Binding-site contacts:
Ligand atom OAS contacts residue PHE62 of chain 1.B at 3.7 Å.
Ligand atom CAJ contacts residue TYR67 of chain 1.B at 3.7 Å (hydrophobic).
Ligand atom CAL contacts residue HIS240 of chain 1.B at 3.9 Å.
Ligand atom CAO contacts residue ARG205 of chain 1.B at 2.9 Å.
Ligand atom CAB contacts residue CYS198 of chain 1.B at 3.9 Å (hydrophobic).
Ligand atom CAI contacts residue PHE62 of chain 1.B at 3.3 Å (hydrophobic).
Ligand atom OAC contacts residue ZN1 of chain 1.G at 2.2 Å.
Ligand atom OAR contacts residue ASP118 of chain 1.B at 2.8 Å (salt-bridge).
Ligand atom OAC contacts residue HIS240 of chain 1.B at 2.5 Å (h-bond).
Ligand atom CAH contacts residue TRP87 of chain 1.B at 3.7 Å (hydrophobic).
Ligand atom SAD contacts residue ASP118 of chain 1.B at 3.5 Å (salt-bridge).
Ligand atom CAB contacts residue ZN1 of chain 1.G at 2.8 Å.
Ligand atom OAC contacts residue HIS179 of chain 1.B at 4.0 Å.
Ligand atom CAB contacts residue HIS179 of chain 1.B at 3.3 Å.
Ligand atom SAD contacts residue HIS179 of chain 1.B at 3.6 Å.
Ligand atom CAB contacts residue HIS240 of chain 1.B at 3.5 Å.
Ligand atom CAP contacts residue ARG205 of chain 1.B at 3.9 Å.
Ligand atom OAT contacts residue ASN210 of chain 1.B at 3.6 Å.
Ligand atom CAP contacts residue GLY209 of chain 1.B at 3.9 Å.
Ligand atom CAF contacts residue ASN210 of chain 1.B at 4.0 Å.
Ligand atom OAR contacts residue ASP117 of chain 1.B at 3.5 Å (salt-bridge).
Ligand atom CAK contacts residue TYR67 of chain 1.B at 3.7 Å (hydrophobic).
Ligand atom SAD contacts residue ZN1 of chain 1.F at 2.9 Å.
Ligand atom CAA contacts residue HIS179 of chain 1.B at 3.2 Å.
Ligand atom CAN contacts residue ARG205 of chain 1.B at 3.1 Å.
Ligand atom CAL contacts residue TYR67 of chain 1.B at 3.5 Å (hydrophobic).
Ligand atom CAE contacts residue HIS116 of chain 1.B at 4.0 Å.
Ligand atom CAE contacts residue ASN210 of chain 1.B at 3.4 Å.
Ligand atom CAJ contacts residue PHE62 of chain 1.B at 3.3 Å (hydrophobic).
Ligand atom CAE contacts residue ZN1 of chain 1.F at 3.4 Å.
Ligand atom OAC contacts residue CYS198 of chain 1.B at 3.2 Å (h-bond).
Ligand atom OAR contacts residue HIS116 of chain 1.B at 3.3 Å.
Ligand atom OAT contacts residue HIS116 of chain 1.B at 3.3 Å.
Ligand atom CAM contacts residue HIS240 of chain 1.B at 3.3 Å.
Ligand atom CAN contacts residue HIS240 of chain 1.B at 4.0 Å.
Ligand atom PAQ contacts residue HIS116 of chain 1.B at 3.9 Å.
Ligand atom CAA contacts residue ASN210 of chain 1.B at 3.6 Å.
Ligand atom CAG contacts residue TRP87 of chain 1.B at 3.6 Å (hydrophobic).
Ligand atom CAM contacts residue TYR67 of chain 1.B at 4.0 Å (hydrophobic).
Ligand atom SAD contacts residue ZN1 of chain 1.G at 2.8 Å.

Sequence of chain 1.B:
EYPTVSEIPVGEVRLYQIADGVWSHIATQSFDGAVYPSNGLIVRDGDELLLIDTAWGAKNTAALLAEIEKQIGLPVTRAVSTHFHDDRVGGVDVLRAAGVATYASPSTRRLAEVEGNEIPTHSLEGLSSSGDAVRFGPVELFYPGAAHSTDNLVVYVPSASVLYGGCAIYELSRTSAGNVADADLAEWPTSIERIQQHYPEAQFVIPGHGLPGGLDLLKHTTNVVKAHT

This small molecule binds to this protein.
Small molecule (SMILES): CC(=O)SC[C@@H](CCCCc1ccccc1)P(=O)(O)O